This protein binds this small molecule.
Small molecule (SMILES): CC(=O)N[C@@H]1[C@@H](O)[C@H](O)[C@@H](CO)O[C@H]1O

Binding-site contacts:
Ligand atom C5 contacts residue ASN6 of chain 1.A at 3.6 Å.
Ligand atom N2 contacts residue ASN6 of chain 1.A at 3.0 Å (h-bond).
Ligand atom C1 contacts residue ASN6 of chain 1.A at 1.4 Å.
Ligand atom C7 contacts residue ASN6 of chain 1.A at 3.7 Å.
Ligand atom C8 contacts residue ASN6 of chain 1.A at 3.8 Å.
Ligand atom C3 contacts residue ASN6 of chain 1.A at 3.9 Å.
Ligand atom C4 contacts residue ASN6 of chain 1.A at 4.3 Å.
Ligand atom O5 contacts residue ASN6 of chain 1.A at 2.5 Å (h-bond).
Ligand atom C2 contacts residue ASN6 of chain 1.A at 2.7 Å.

Sequence of chain 1.A:
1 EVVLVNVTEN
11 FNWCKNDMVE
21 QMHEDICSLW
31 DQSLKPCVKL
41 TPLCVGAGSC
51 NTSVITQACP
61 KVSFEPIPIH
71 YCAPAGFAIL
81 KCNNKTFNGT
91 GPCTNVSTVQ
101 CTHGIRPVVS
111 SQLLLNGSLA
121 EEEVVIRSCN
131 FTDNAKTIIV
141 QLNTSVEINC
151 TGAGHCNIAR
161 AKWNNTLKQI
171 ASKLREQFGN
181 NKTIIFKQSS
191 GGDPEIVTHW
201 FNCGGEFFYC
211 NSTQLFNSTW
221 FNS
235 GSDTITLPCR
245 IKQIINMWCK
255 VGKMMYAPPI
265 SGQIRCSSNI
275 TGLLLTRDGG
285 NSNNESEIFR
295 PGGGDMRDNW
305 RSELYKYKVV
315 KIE